Sequence of chain 2.E:
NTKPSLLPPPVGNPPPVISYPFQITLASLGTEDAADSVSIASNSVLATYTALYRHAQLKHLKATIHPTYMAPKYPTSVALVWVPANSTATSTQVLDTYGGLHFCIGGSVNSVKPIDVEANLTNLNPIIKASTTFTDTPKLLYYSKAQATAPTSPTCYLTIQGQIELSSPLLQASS

Sequence of chain 2.D:
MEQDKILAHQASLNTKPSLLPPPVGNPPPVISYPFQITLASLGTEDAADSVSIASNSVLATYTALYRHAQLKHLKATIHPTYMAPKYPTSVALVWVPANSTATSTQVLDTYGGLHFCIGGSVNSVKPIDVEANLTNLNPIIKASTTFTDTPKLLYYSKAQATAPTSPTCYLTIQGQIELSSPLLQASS

Sequence of chain 1.C:
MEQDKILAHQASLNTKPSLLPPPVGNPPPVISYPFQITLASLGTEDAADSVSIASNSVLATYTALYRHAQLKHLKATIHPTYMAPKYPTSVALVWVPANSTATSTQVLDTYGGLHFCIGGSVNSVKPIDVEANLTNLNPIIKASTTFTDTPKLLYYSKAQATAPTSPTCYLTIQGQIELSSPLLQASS

Sequence of chain 1.D:
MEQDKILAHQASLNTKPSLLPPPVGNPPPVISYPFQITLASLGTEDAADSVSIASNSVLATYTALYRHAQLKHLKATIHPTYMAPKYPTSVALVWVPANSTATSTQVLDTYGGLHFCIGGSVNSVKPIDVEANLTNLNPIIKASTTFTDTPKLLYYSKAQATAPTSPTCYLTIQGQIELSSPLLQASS

This protein binds this small molecule.
Small molecule (SMILES): O=c1ccn([C@@H]2O[C@H](CO[P](=O)(O)O[C@H]3[C@@H](O)[C@H](n4ccc(=O)[nH]c4=O)O[C@@H]3CO[P](=O)(O)O[C@H]3[C@@H](O)[C@H](n4ccc(=O)[nH]c4=O)O[C@@H]3CO[P](=O)(O)O[C@H]3[C@@H](O)[C@H](n4ccc(=O)[nH]c4=O)O[C@@H]3CO[P](=O)(O)O[C@H]3[C@@H](O)[C@H](n4ccc(=O)[nH]c4=O)O[C@@H]3CO[P](=O)(O)O[C@H]3[C@@H](O)[C@H](n4ccc(=O)[nH]c4=O)O[C@@H]3CO[P](=O)(O)O[C@H]3[C@@H](O)[C@H](n4ccc(=O)[nH]c4=O)O[C@@H]3COP(=O)(O)O)[C@@H](O)[C@H]2O)c(=O)[nH]1

Binding-site contacts:
Ligand atom C6 contacts residue GLN36 of chain 1.D at 2.8 Å.
Ligand atom O2' contacts residue LEU114 of chain 2.E at 2.2 Å.
Ligand atom C5' contacts residue ALA11 of chain 2.D at 2.7 Å (hydrophobic).
Ligand atom OP2 contacts residue SER12 of chain 2.D at 2.7 Å (h-bond).
Ligand atom O2' contacts residue LYS75 of chain 1.D at 2.4 Å.
Ligand atom C5 contacts residue GLN36 of chain 1.D at 2.5 Å.
Ligand atom OP1 contacts residue ASP4 of chain 1.C at 2.7 Å (salt-bridge).
Ligand atom O4 contacts residue THR172 of chain 1.D at 2.5 Å.
Ligand atom C2 contacts residue LYS5 of chain 1.C at 1.8 Å.
Ligand atom N3 contacts residue LYS75 of chain 1.D at 2.7 Å (salt-bridge).
Ligand atom C6 contacts residue THR172 of chain 1.D at 2.8 Å.
Ligand atom N3 contacts residue ASP129 of chain 1.D at 1.7 Å (salt-bridge).
Ligand atom OP1 contacts residue LEU7 of chain 2.D at 2.8 Å (h-bond).
Ligand atom C6 contacts residue LYS5 of chain 1.C at 0.7 Å.
Ligand atom C4 contacts residue THR172 of chain 1.D at 2.4 Å.
Ligand atom N3 contacts residue LYS5 of chain 1.C at 2.1 Å (salt-bridge).
Ligand atom O4 contacts residue ASP129 of chain 1.D at 0.2 Å (salt-bridge).
Ligand atom OP1 contacts residue HIS9 of chain 2.D at 2.6 Å (h-bond).
Ligand atom O5' contacts residue HIS79 of chain 1.D at 2.7 Å (h-bond).
Ligand atom O4 contacts residue ILE173 of chain 1.D at 2.3 Å (h-bond).
Ligand atom C2' contacts residue GLN174 of chain 1.D at 2.8 Å.
Ligand atom C5 contacts residue THR172 of chain 1.D at 2.4 Å.
Ligand atom O3' contacts residue LEU114 of chain 2.E at 2.8 Å.
Ligand atom OP2 contacts residue GLN174 of chain 1.D at 2.7 Å (h-bond).
Ligand atom C4 contacts residue LYS5 of chain 1.C at 2.0 Å.
Ligand atom N3 contacts residue ILE173 of chain 1.D at 2.6 Å.
Ligand atom C4 contacts residue ASP129 of chain 1.D at 1.2 Å.
Ligand atom N1 contacts residue LYS5 of chain 1.C at 1.1 Å (salt-bridge).
Ligand atom C5 contacts residue ASP129 of chain 1.D at 2.4 Å.
Ligand atom C5 contacts residue LYS5 of chain 1.C at 1.1 Å.
Ligand atom O4 contacts residue GLU131 of chain 1.D at 2.6 Å (salt-bridge).
Ligand atom O2 contacts residue LYS75 of chain 1.D at 2.5 Å (salt-bridge).
Ligand atom OP2 contacts residue HIS9 of chain 2.D at 2.5 Å (h-bond).
Ligand atom C4 contacts residue GLN36 of chain 1.D at 2.7 Å.
Ligand atom C1' contacts residue LYS5 of chain 1.C at 2.4 Å.
Ligand atom OP1 contacts residue HIS115 of chain 2.E at 2.2 Å (h-bond).
Ligand atom OP2 contacts residue PRO127 of chain 1.D at 2.4 Å.
Ligand atom OP2 contacts residue GLY25 of chain 2.C at 2.7 Å (h-bond).
Ligand atom O2 contacts residue THR77 of chain 1.D at 2.7 Å (h-bond).
Ligand atom OP1 contacts residue ALA11 of chain 2.D at 2.6 Å (h-bond).

Sequence of chain 2.C:
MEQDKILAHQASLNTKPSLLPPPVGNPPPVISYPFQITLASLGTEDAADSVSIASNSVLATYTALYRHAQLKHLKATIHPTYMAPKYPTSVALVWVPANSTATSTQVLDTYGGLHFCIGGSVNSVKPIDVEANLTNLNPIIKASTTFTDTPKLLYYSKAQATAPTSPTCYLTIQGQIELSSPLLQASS